The protein below binds the small molecule below.
Small molecule (SMILES): CCCCCCCCCC(=O)N(CCO)C[C@@H](O)[C@@H](O)[C@@H](O)[C@@H](O)CO

Sequence of chain 1.A:
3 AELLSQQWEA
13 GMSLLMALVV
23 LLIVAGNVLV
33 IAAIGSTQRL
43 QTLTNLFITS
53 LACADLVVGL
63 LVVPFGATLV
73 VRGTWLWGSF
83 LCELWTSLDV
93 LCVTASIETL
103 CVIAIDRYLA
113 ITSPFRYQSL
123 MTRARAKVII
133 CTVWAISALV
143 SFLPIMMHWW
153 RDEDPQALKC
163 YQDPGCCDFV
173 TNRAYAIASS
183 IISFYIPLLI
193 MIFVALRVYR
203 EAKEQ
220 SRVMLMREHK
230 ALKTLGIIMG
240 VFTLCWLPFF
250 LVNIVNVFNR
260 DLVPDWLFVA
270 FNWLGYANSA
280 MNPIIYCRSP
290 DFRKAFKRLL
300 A

Binding-site contacts:
Ligand atom O49 contacts residue LEU273 of chain 1.A at 4.5 Å.
Ligand atom C12 contacts residue VAL72 of chain 1.A at 4.1 Å (hydrophobic).
Ligand atom C1 contacts residue VAL268 of chain 1.A at 3.9 Å (hydrophobic).
Ligand atom O47 contacts residue ALA276 of chain 1.A at 4.2 Å.
Ligand atom C9 contacts residue TRP272 of chain 1.A at 4.4 Å (hydrophobic).
Ligand atom C0 contacts residue VAL268 of chain 1.A at 3.7 Å (hydrophobic).
Ligand atom C37 contacts residue ALA276 of chain 1.A at 4.3 Å (hydrophobic).
Ligand atom C9 contacts residue VAL72 of chain 1.A at 4.2 Å (hydrophobic).
Ligand atom C0 contacts residue VAL72 of chain 1.A at 4.4 Å (hydrophobic).
Ligand atom O34 contacts residue LEU17 of chain 1.A at 4.3 Å.
Ligand atom C9 contacts residue VAL268 of chain 1.A at 3.7 Å (hydrophobic).
Ligand atom C24 contacts residue TRP272 of chain 1.A at 4.4 Å (hydrophobic).
Ligand atom O63 contacts residue LEU273 of chain 1.A at 4.5 Å.
Ligand atom C60 contacts residue LEU273 of chain 1.A at 4.4 Å (hydrophobic).
Ligand atom C21 contacts residue TRP272 of chain 1.A at 4.4 Å (hydrophobic).
Ligand atom C60 contacts residue TRP272 of chain 1.A at 4.4 Å (hydrophobic).
Ligand atom C43 contacts residue MET280 of chain 1.A at 4.4 Å (hydrophobic).
Ligand atom C27 contacts residue TRP272 of chain 1.A at 3.9 Å (hydrophobic).
Ligand atom O34 contacts residue VAL21 of chain 1.A at 3.7 Å.
Ligand atom O63 contacts residue ALA269 of chain 1.A at 4.3 Å.
Ligand atom C18 contacts residue TRP272 of chain 1.A at 4.2 Å (hydrophobic).